This protein binds this small molecule.
Small molecule (SMILES): CC(=O)N[C@H]1[C@H](O[C@H]2[C@H](O[C@@H]3O[C@@H](C)[C@@H](O)[C@@H](O)[C@@H]3O)[C@@H](NC(C)=O)CO[C@@H]2CO)O[C@H](CO)[C@@H](O[C@@H]2O[C@H](CO)[C@@H](O)[C@H](O)[C@@H]2O[C@@H]2OC[C@@H](O)[C@H](O)[C@H]2O)[C@@H]1O

Binding-site contacts:
Ligand atom C5 contacts residue ASN263 of chain 2.A at 3.6 Å.
Ligand atom N2 contacts residue NAG1 of chain 2.E at 4.2 Å.
Ligand atom C7 contacts residue NAG1 of chain 2.E at 4.4 Å.
Ligand atom N2 contacts residue ASN263 of chain 2.A at 2.9 Å (h-bond).
Ligand atom C1 contacts residue ASP266 of chain 2.A at 4.2 Å.
Ligand atom C5 contacts residue THR265 of chain 2.A at 3.9 Å.
Ligand atom C4 contacts residue ASN263 of chain 2.A at 4.1 Å.
Ligand atom C7 contacts residue ASN263 of chain 2.A at 3.5 Å.
Ligand atom C1 contacts residue ASN263 of chain 2.A at 1.4 Å.
Ligand atom O7 contacts residue ALA360 of chain 2.A at 3.6 Å.
Ligand atom C8 contacts residue NAG1 of chain 2.E at 3.9 Å.
Ligand atom C3 contacts residue ASN263 of chain 2.A at 3.7 Å.
Ligand atom O6 contacts residue ASP266 of chain 2.A at 3.9 Å.
Ligand atom C1 contacts residue THR265 of chain 2.A at 3.9 Å.
Ligand atom C2 contacts residue ASN263 of chain 2.A at 2.4 Å.
Ligand atom C8 contacts residue ALA360 of chain 2.A at 3.5 Å (hydrophobic).
Ligand atom C6 contacts residue ASP266 of chain 2.A at 4.1 Å.
Ligand atom C7 contacts residue ALA360 of chain 2.A at 3.9 Å (hydrophobic).
Ligand atom O5 contacts residue ASP266 of chain 2.A at 3.4 Å.
Ligand atom C6 contacts residue THR265 of chain 2.A at 4.1 Å.
Ligand atom O7 contacts residue ASN263 of chain 2.A at 3.8 Å.
Ligand atom O5 contacts residue ASN263 of chain 2.A at 2.4 Å (h-bond).
Ligand atom O5 contacts residue THR265 of chain 2.A at 4.0 Å.
Ligand atom C5 contacts residue ASP266 of chain 2.A at 4.3 Å.
Ligand atom C8 contacts residue SER361 of chain 2.A at 4.0 Å.

Sequence of chain 2.A:
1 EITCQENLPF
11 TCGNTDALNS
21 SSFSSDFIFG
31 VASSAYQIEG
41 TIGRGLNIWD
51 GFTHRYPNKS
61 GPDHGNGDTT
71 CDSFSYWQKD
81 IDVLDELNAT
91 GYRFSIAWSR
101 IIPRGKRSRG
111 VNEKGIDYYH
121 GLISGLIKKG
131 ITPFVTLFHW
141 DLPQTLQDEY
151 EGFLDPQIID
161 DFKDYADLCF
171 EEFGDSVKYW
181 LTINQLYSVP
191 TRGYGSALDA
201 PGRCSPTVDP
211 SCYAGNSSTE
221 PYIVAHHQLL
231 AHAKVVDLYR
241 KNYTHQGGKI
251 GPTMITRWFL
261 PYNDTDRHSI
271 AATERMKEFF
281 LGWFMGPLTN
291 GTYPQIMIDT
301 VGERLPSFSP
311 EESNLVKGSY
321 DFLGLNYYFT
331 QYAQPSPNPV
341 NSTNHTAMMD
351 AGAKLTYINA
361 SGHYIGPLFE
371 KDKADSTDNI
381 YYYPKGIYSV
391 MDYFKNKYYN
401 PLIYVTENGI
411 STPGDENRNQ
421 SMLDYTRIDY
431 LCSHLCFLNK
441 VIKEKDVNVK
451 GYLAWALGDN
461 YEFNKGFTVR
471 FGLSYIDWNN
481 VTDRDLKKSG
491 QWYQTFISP